The protein below binds the small molecule below.
Small molecule (SMILES): Oc1cccc(O)c1

Sequence of chain 1.B:
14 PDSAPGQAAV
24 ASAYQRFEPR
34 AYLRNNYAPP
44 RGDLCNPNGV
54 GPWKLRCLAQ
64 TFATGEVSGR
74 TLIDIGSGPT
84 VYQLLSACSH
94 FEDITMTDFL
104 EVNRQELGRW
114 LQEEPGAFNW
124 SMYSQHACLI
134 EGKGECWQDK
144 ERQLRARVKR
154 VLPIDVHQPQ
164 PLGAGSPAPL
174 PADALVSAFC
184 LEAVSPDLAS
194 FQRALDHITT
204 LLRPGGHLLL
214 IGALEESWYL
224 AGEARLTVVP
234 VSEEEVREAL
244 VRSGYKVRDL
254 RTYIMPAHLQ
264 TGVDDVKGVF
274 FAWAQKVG

Binding-site contacts:
Ligand atom O1 contacts residue GLU219 of chain 1.B at 2.7 Å (salt-bridge).
Ligand atom O1 contacts residue ASP267 of chain 1.B at 2.7 Å (salt-bridge).
Ligand atom O1 contacts residue ARG44 of chain 1.B at 3.8 Å.
Ligand atom O3 contacts residue ASN39 of chain 1.B at 3.5 Å (h-bond).
Ligand atom C1 contacts residue GLU219 of chain 1.B at 3.2 Å.
Ligand atom C4 contacts residue TYR35 of chain 1.B at 3.2 Å (hydrophobic).
Ligand atom C1 contacts residue ARG44 of chain 1.B at 4.3 Å.
Ligand atom O3 contacts residue LYS57 of chain 1.B at 4.5 Å.
Ligand atom C4 contacts residue PHE182 of chain 1.B at 3.8 Å (hydrophobic).
Ligand atom C2 contacts residue PHE182 of chain 1.B at 3.9 Å (hydrophobic).
Ligand atom C5 contacts residue GLU219 of chain 1.B at 4.0 Å.
Ligand atom C6 contacts residue ALA216 of chain 1.B at 4.5 Å (hydrophobic).
Ligand atom C6 contacts residue TYR222 of chain 1.B at 4.2 Å (hydrophobic).
Ligand atom C2 contacts residue ARG44 of chain 1.B at 4.3 Å.
Ligand atom C6 contacts residue ASP267 of chain 1.B at 3.9 Å.
Ligand atom O3 contacts residue TYR35 of chain 1.B at 3.3 Å (h-bond).
Ligand atom C5 contacts residue TYR222 of chain 1.B at 4.0 Å (hydrophobic).
Ligand atom O3 contacts residue IMD1 of chain 1.H at 2.5 Å (h-bond).
Ligand atom C2 contacts residue ASN39 of chain 1.B at 3.3 Å.
Ligand atom O1 contacts residue VAL269 of chain 1.B at 3.4 Å.
Ligand atom O3 contacts residue PHE182 of chain 1.B at 3.8 Å.
Ligand atom C6 contacts residue GLU219 of chain 1.B at 3.0 Å.
Ligand atom C3 contacts residue ASN39 of chain 1.B at 3.4 Å.
Ligand atom C5 contacts residue TYR35 of chain 1.B at 4.3 Å (hydrophobic).
Ligand atom C2 contacts residue ASP267 of chain 1.B at 4.2 Å.
Ligand atom C1 contacts residue PHE182 of chain 1.B at 4.3 Å (hydrophobic).
Ligand atom C3 contacts residue PHE182 of chain 1.B at 3.7 Å (hydrophobic).
Ligand atom C2 contacts residue IMD1 of chain 1.H at 3.0 Å.
Ligand atom C1 contacts residue ASP267 of chain 1.B at 3.4 Å.
Ligand atom C5 contacts residue PHE182 of chain 1.B at 4.3 Å (hydrophobic).
Ligand atom O3 contacts residue TYR40 of chain 1.B at 3.5 Å (h-bond).
Ligand atom C1 contacts residue IMD1 of chain 1.H at 4.2 Å.
Ligand atom C1 contacts residue ASN39 of chain 1.B at 3.9 Å.
Ligand atom O1 contacts residue IMD1 of chain 1.H at 4.1 Å.
Ligand atom O1 contacts residue ALA216 of chain 1.B at 4.5 Å.
Ligand atom C4 contacts residue ASN39 of chain 1.B at 4.1 Å.
Ligand atom C3 contacts residue TYR35 of chain 1.B at 3.7 Å (hydrophobic).
Ligand atom C3 contacts residue IMD1 of chain 1.H at 3.1 Å.